A protein and the small-molecule ligand that binds it are described below.
Small molecule (SMILES): CCCCNC(=O)[C@H](C)C[C@H](O)[C@@H](N)CC(C)(C)CC(=O)N1C[C@H](C(=O)OC)Cc2ccccc21

Binding-site contacts:
Ligand atom C8 contacts residue GLN19 of chain 3.B at 3.5 Å.
Ligand atom O4 contacts residue SER230 of chain 3.B at 2.8 Å (h-bond).
Ligand atom O30 contacts residue TYR83 of chain 3.B at 3.1 Å.
Ligand atom C27 contacts residue GLY40 of chain 3.B at 3.6 Å.
Ligand atom O2 contacts residue GLY228 of chain 3.B at 3.6 Å (h-bond).
Ligand atom O4 contacts residue THR18 of chain 3.B at 3.0 Å (h-bond).
Ligand atom C14 contacts residue GLY228 of chain 3.B at 2.8 Å.
Ligand atom C26 contacts residue SER84 of chain 3.B at 3.2 Å.
Ligand atom C17 contacts residue GLY228 of chain 3.B at 3.2 Å.
Ligand atom O25 contacts residue ASP38 of chain 3.B at 2.5 Å (salt-bridge).
Ligand atom O25 contacts residue GLY40 of chain 3.B at 3.2 Å.
Ligand atom C3 contacts residue THR18 of chain 3.B at 3.6 Å.
Ligand atom C35 contacts residue ILE137 of chain 3.B at 3.4 Å (hydrophobic).
Ligand atom C1 contacts residue ALA229 of chain 3.B at 3.5 Å (hydrophobic).
Ligand atom C9 contacts residue LEU121 of chain 3.B at 3.6 Å (hydrophobic).
Ligand atom N23 contacts residue ASP226 of chain 3.B at 3.0 Å (salt-bridge).
Ligand atom C20 contacts residue THR85 of chain 3.B at 3.3 Å.
Ligand atom C3 contacts residue GLY228 of chain 3.B at 3.5 Å.
Ligand atom C28 contacts residue SER84 of chain 3.B at 2.9 Å.
Ligand atom C29 contacts residue SER84 of chain 3.B at 3.3 Å.
Ligand atom C29 contacts residue GLY40 of chain 3.B at 3.5 Å.
Ligand atom C9 contacts residue ALA122 of chain 3.B at 3.2 Å (hydrophobic).
Ligand atom C27 contacts residue SER84 of chain 3.B at 3.3 Å.
Ligand atom C34 contacts residue TYR83 of chain 3.B at 3.7 Å (hydrophobic).
Ligand atom N31 contacts residue GLY40 of chain 3.B at 2.9 Å (h-bond).
Ligand atom C20 contacts residue TYR83 of chain 3.B at 3.2 Å (hydrophobic).
Ligand atom N23 contacts residue ASP38 of chain 3.B at 3.6 Å (salt-bridge).
Ligand atom C35 contacts residue ARG82 of chain 3.B at 2.9 Å.
Ligand atom O30 contacts residue SER84 of chain 3.B at 2.8 Å (h-bond).
Ligand atom C26 contacts residue ASP226 of chain 3.B at 3.5 Å.
Ligand atom N23 contacts residue GLY228 of chain 3.B at 3.3 Å (h-bond).
Ligand atom C21 contacts residue ASP38 of chain 3.B at 3.4 Å.
Ligand atom C33 contacts residue TYR83 of chain 3.B at 3.1 Å (hydrophobic).
Ligand atom C5 contacts residue GLY228 of chain 3.B at 3.7 Å.
Ligand atom C9 contacts residue PRO118 of chain 3.B at 3.6 Å (hydrophobic).
Ligand atom O16 contacts residue THR85 of chain 3.B at 3.7 Å.
Ligand atom C1 contacts residue THR227 of chain 3.B at 3.4 Å.
Ligand atom C1 contacts residue GLY228 of chain 3.B at 3.4 Å.
Ligand atom O25 contacts residue SER41 of chain 3.B at 3.4 Å (h-bond).
Ligand atom C10 contacts residue PRO118 of chain 3.B at 3.1 Å (hydrophobic).

Sequence of chain 3.B:
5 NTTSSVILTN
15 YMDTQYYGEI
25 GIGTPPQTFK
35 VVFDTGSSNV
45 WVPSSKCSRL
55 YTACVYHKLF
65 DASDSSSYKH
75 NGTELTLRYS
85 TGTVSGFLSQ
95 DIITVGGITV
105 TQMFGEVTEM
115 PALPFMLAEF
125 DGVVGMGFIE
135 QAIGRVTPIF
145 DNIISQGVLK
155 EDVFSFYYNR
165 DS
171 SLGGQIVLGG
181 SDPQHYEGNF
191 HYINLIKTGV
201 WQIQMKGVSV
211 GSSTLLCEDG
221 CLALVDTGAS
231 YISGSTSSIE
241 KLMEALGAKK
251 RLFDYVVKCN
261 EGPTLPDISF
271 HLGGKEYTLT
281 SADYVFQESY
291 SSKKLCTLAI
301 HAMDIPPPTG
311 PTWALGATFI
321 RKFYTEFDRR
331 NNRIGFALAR